Sequence of chain 1.D:
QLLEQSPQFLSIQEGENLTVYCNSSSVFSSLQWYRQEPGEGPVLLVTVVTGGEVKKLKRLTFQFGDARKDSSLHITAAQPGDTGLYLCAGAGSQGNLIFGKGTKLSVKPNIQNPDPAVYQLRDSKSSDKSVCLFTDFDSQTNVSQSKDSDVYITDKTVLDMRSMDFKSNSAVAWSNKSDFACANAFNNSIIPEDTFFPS

The protein below binds the small molecule below.
Small molecule (SMILES): CC[C@H](C)[C@H](NC(=O)CN)C(=O)N[C@@H](CC(C)C)C(=O)NCC(=O)N[C@@H](Cc1ccccc1)C(=O)N[C@H](C(=O)N[C@@H](Cc1ccccc1)C(=O)N[C@H](C(=O)N[C@H](C=O)CC(C)C)[C@@H](C)O)C(C)C

Binding-site contacts:
Ligand atom O contacts residue HIS70 of chain 1.A at 3.1 Å.
Ligand atom O contacts residue LYS66 of chain 1.A at 2.8 Å (salt-bridge).
Ligand atom CA contacts residue GLN52 of chain 1.E at 3.1 Å.
Ligand atom CA contacts residue SER94 of chain 1.D at 3.4 Å.
Ligand atom CG2 contacts residue TYR7 of chain 1.A at 3.5 Å (hydrophobic).
Ligand atom CG2 contacts residue ILE53 of chain 1.E at 3.2 Å (hydrophobic).
Ligand atom O contacts residue TYR159 of chain 1.A at 2.8 Å (h-bond).
Ligand atom CD2 contacts residue TRP147 of chain 1.A at 3.4 Å (hydrophobic).
Ligand atom O contacts residue GLN52 of chain 1.E at 3.0 Å (h-bond).
Ligand atom N contacts residue TYR99 of chain 1.A at 3.0 Å (h-bond).
Ligand atom CD2 contacts residue THR143 of chain 1.A at 3.5 Å.
Ligand atom N contacts residue ASP77 of chain 1.A at 2.7 Å (salt-bridge).
Ligand atom CB contacts residue ASP77 of chain 1.A at 3.4 Å.
Ligand atom C contacts residue GLN52 of chain 1.E at 3.5 Å.
Ligand atom OG1 contacts residue ASP32 of chain 1.E at 2.7 Å (salt-bridge).
Ligand atom CD1 contacts residue VAL67 of chain 1.A at 3.5 Å (hydrophobic).
Ligand atom CA contacts residue GLU63 of chain 1.A at 3.4 Å.
Ligand atom CG1 contacts residue GLU63 of chain 1.A at 3.3 Å.
Ligand atom O contacts residue TRP147 of chain 1.A at 3.1 Å (h-bond).
Ligand atom O contacts residue THR143 of chain 1.A at 3.2 Å (h-bond).
Ligand atom CB contacts residue TYR99 of chain 1.A at 3.2 Å (hydrophobic).
Ligand atom N contacts residue GLN52 of chain 1.E at 2.9 Å (h-bond).
Ligand atom CG2 contacts residue THR73 of chain 1.A at 3.2 Å.
Ligand atom C contacts residue SER94 of chain 1.D at 3.4 Å.
Ligand atom N contacts residue GLU63 of chain 1.A at 3.0 Å (salt-bridge).
Ligand atom O contacts residue SER99 of chain 1.E at 3.0 Å (h-bond).
Ligand atom OG1 contacts residue LYS146 of chain 1.A at 3.0 Å (salt-bridge).
Ligand atom N contacts residue TYR171 of chain 1.A at 2.5 Å (h-bond).
Ligand atom O contacts residue THR73 of chain 1.A at 3.2 Å.
Ligand atom N contacts residue TRP167 of chain 1.A at 3.4 Å.
Ligand atom CG1 contacts residue HIS70 of chain 1.A at 3.5 Å.
Ligand atom CB contacts residue THR73 of chain 1.A at 3.2 Å.
Ligand atom CD2 contacts residue TYR159 of chain 1.A at 3.3 Å (hydrophobic).
Ligand atom O contacts residue TYR84 of chain 1.A at 2.9 Å (h-bond).
Ligand atom CZ contacts residue GLN155 of chain 1.A at 3.5 Å.
Ligand atom CA contacts residue ASP77 of chain 1.A at 3.5 Å.
Ligand atom O contacts residue LYS146 of chain 1.A at 3.3 Å.
Ligand atom N contacts residue TYR7 of chain 1.A at 3.1 Å (h-bond).
Ligand atom O contacts residue GLN95 of chain 1.D at 3.2 Å.
Ligand atom CZ contacts residue ARG97 of chain 1.A at 3.5 Å.

Sequence of chain 1.E:
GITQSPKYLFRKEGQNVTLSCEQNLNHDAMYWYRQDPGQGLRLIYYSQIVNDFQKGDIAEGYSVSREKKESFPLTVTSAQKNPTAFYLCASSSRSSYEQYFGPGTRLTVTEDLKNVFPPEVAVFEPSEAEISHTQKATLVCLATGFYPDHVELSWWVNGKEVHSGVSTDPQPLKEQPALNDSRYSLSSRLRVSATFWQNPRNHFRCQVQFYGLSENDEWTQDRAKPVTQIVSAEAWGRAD

Sequence of chain 1.A:
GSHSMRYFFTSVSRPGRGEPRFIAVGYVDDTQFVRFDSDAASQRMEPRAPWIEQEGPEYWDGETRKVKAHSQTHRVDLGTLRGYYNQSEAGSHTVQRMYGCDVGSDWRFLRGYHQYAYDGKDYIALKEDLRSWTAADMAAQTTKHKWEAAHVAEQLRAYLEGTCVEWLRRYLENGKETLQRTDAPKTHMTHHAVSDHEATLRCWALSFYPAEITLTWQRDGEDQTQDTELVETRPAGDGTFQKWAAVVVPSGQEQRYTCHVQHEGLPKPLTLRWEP